This protein binds this small molecule.
Small molecule (SMILES): O=C(Nc1ccc(C[P](=O)(O)O[C@H](c2ccc([N+](=O)[O-])cc2)[C@@H](CO)NC(O)C(Cl)Cl)cc1)C(F)(F)F

Sequence of chain 1.C:
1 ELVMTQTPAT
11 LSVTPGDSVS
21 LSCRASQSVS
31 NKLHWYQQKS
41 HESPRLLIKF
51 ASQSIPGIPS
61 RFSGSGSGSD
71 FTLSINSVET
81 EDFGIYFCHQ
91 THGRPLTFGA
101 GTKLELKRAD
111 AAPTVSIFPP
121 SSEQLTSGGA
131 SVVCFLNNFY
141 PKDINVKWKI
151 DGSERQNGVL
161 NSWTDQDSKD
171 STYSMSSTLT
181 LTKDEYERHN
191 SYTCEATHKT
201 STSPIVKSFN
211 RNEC

Binding-site contacts:
Ligand atom C17 contacts residue TYR33 of chain 1.D at 3.5 Å (hydrophobic).
Ligand atom CL1 contacts residue HIS92 of chain 1.C at 3.7 Å.
Ligand atom O2 contacts residue TYR101 of chain 1.D at 3.6 Å.
Ligand atom C19 contacts residue TYR99 of chain 1.D at 3.5 Å (hydrophobic).
Ligand atom C17 contacts residue TYR99 of chain 1.D at 3.5 Å (hydrophobic).
Ligand atom F1 contacts residue SER55 of chain 1.B at 3.1 Å.
Ligand atom C14 contacts residue HIS92 of chain 1.C at 3.4 Å.
Ligand atom N3 contacts residue TYR99 of chain 1.D at 3.4 Å.
Ligand atom CL2 contacts residue ARG94 of chain 1.C at 3.7 Å.
Ligand atom CL1 contacts residue ARG94 of chain 1.C at 3.7 Å.
Ligand atom CL1 contacts residue LEU96 of chain 1.C at 3.7 Å.
Ligand atom C4 contacts residue GLY57 of chain 1.B at 3.5 Å.
Ligand atom C1 contacts residue TYR99 of chain 1.D at 3.7 Å (hydrophobic).
Ligand atom C18 contacts residue TRP50 of chain 1.D at 3.5 Å (hydrophobic).
Ligand atom CL1 contacts residue THR91 of chain 1.C at 3.7 Å.
Ligand atom O6 contacts residue TRP50 of chain 1.D at 3.6 Å.
Ligand atom O4 contacts residue TYR101 of chain 1.D at 2.8 Å.
Ligand atom CL2 contacts residue HIS92 of chain 1.C at 3.4 Å.
Ligand atom O7 contacts residue LEU96 of chain 1.C at 3.2 Å.
Ligand atom C8 contacts residue TYR101 of chain 1.D at 3.7 Å (hydrophobic).
Ligand atom C18 contacts residue TYR99 of chain 1.D at 3.3 Å (hydrophobic).
Ligand atom P1 contacts residue TYR99 of chain 1.D at 3.7 Å.
Ligand atom O7 contacts residue ASN35 of chain 1.D at 3.5 Å (h-bond).
Ligand atom O5 contacts residue ARG94 of chain 1.A at 2.8 Å (salt-bridge).
Ligand atom N3 contacts residue TRP50 of chain 1.D at 3.4 Å.
Ligand atom C9 contacts residue SER55 of chain 1.B at 3.6 Å.
Ligand atom C20 contacts residue TYR99 of chain 1.D at 3.7 Å (hydrophobic).
Ligand atom O7 contacts residue TRP50 of chain 1.D at 3.5 Å.
Ligand atom O8 contacts residue TYR99 of chain 1.D at 3.3 Å.
Ligand atom O8 contacts residue TYR33 of chain 1.D at 3.3 Å.
Ligand atom O2 contacts residue TYR99 of chain 1.D at 2.7 Å (h-bond).
Ligand atom C8 contacts residue SER55 of chain 1.B at 3.5 Å.
Ligand atom C3 contacts residue GLY57 of chain 1.B at 3.7 Å.
Ligand atom C17 contacts residue TRP50 of chain 1.D at 3.6 Å (hydrophobic).
Ligand atom O8 contacts residue TRP50 of chain 1.D at 3.6 Å.
Ligand atom O6 contacts residue ARG94 of chain 1.C at 2.7 Å (salt-bridge).
Ligand atom O7 contacts residue PHE105 of chain 1.D at 3.4 Å.
Ligand atom O8 contacts residue ASN35 of chain 1.D at 2.9 Å (h-bond).
Ligand atom C13 contacts residue ARG94 of chain 1.C at 3.7 Å.
Ligand atom N1 contacts residue SER55 of chain 1.B at 3.4 Å (h-bond).

Sequence of chain 1.D:
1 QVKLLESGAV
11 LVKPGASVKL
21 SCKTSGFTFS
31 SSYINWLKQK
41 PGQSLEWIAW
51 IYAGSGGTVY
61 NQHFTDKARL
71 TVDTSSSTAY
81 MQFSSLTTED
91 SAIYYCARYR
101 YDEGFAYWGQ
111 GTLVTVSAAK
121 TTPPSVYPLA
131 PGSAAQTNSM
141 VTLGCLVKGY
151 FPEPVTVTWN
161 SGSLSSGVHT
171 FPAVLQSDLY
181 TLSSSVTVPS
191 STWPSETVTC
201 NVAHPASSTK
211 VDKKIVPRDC

Sequence of chain 1.A:
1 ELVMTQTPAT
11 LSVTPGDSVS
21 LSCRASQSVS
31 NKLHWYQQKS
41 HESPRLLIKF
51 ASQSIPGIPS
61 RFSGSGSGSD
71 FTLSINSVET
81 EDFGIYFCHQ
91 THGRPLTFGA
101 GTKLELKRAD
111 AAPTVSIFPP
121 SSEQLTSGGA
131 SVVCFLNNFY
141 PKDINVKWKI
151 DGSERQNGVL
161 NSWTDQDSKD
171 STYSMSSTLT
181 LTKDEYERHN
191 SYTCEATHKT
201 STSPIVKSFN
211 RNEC

Sequence of chain 1.B:
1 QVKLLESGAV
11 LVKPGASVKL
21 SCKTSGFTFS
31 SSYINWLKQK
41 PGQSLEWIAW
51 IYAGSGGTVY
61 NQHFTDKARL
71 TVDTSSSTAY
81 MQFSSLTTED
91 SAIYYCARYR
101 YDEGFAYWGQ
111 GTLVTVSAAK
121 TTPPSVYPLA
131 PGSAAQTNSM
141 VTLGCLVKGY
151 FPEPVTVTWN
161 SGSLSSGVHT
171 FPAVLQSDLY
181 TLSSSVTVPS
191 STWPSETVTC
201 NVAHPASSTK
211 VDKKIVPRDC